Sequence of chain 1.O:
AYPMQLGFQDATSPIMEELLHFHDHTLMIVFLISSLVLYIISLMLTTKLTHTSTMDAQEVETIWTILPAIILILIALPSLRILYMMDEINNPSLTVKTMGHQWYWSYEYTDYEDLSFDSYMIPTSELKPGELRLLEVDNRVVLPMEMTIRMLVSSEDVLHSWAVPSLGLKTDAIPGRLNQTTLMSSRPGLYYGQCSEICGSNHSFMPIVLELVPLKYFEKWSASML

Sequence of chain 1.V:
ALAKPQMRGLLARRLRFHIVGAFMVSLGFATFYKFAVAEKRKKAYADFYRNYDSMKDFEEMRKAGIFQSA

Binding-site contacts:
Ligand atom C37 contacts residue LEU37 of chain 1.O at 4.0 Å (hydrophobic).
Ligand atom C37 contacts residue PHE321 of chain 1.N at 3.6 Å (hydrophobic).
Ligand atom C43 contacts residue PHE321 of chain 1.N at 4.1 Å (hydrophobic).
Ligand atom C31 contacts residue PHE321 of chain 1.N at 4.5 Å (hydrophobic).
Ligand atom C40 contacts residue PHE321 of chain 1.N at 3.7 Å (hydrophobic).
Ligand atom C34 contacts residue PHE321 of chain 1.N at 3.8 Å (hydrophobic).
Ligand atom C25 contacts residue TRP65 of chain 1.O at 4.0 Å (hydrophobic).
Ligand atom C31 contacts residue TRP65 of chain 1.O at 4.4 Å (hydrophobic).
Ligand atom C25 contacts residue ILE21 of chain 1.V at 4.5 Å (hydrophobic).
Ligand atom C28 contacts residue ILE64 of chain 1.O at 3.9 Å (hydrophobic).
Ligand atom C40 contacts residue PRO69 of chain 1.O at 4.0 Å (hydrophobic).
Ligand atom C28 contacts residue TRP65 of chain 1.O at 3.7 Å (hydrophobic).
Ligand atom C40 contacts residue LEU68 of chain 1.O at 4.2 Å (hydrophobic).
Ligand atom C18 contacts residue VAL61 of chain 1.O at 4.5 Å (hydrophobic).
Ligand atom O16 contacts residue LEU17 of chain 1.V at 4.0 Å.
Ligand atom C43 contacts residue ILE72 of chain 1.O at 3.9 Å (hydrophobic).
Ligand atom C34 contacts residue TRP65 of chain 1.O at 4.0 Å (hydrophobic).
Ligand atom C18 contacts residue ILE64 of chain 1.O at 4.4 Å (hydrophobic).
Ligand atom C43 contacts residue PRO69 of chain 1.O at 4.3 Å (hydrophobic).
Ligand atom C19 contacts residue ILE21 of chain 1.V at 4.3 Å (hydrophobic).
Ligand atom C22 contacts residue TRP65 of chain 1.O at 3.6 Å (hydrophobic).

A protein and the small-molecule ligand that binds it are described below.
Small molecule (SMILES): CCCCCCCCCCO[C@@H]1O[C@H](CO)[C@@H](O[C@H]2O[C@H](CO)[C@@H](O)[C@H](O)[C@H]2O)[C@H](O)[C@H]1O

Sequence of chain 1.N:
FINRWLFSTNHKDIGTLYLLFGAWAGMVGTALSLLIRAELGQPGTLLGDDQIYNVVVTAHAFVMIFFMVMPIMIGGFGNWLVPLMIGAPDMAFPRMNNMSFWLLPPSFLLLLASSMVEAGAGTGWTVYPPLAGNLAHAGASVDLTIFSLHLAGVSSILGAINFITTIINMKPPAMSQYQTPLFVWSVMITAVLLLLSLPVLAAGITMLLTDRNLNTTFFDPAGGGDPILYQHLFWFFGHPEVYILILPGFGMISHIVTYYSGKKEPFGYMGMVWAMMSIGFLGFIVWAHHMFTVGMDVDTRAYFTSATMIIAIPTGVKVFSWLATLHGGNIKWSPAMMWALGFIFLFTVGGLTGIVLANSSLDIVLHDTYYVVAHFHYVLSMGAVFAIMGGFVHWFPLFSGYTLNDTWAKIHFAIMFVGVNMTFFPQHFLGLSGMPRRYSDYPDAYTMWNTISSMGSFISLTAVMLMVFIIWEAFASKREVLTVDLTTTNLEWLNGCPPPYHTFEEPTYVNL